Binding-site contacts:
Ligand atom C6 contacts residue LYS128 of chain 29.F at 4.3 Å.
Ligand atom C8 contacts residue PRO179 of chain 29.F at 4.4 Å (hydrophobic).
Ligand atom O5 contacts residue GLY126 of chain 29.F at 3.7 Å.
Ligand atom O4 contacts residue GLU127 of chain 29.F at 3.1 Å (salt-bridge).
Ligand atom C3 contacts residue GLU127 of chain 29.F at 3.6 Å.
Ligand atom C3 contacts residue ASN156 of chain 29.F at 3.6 Å.
Ligand atom C6 contacts residue GLU127 of chain 29.F at 3.8 Å.
Ligand atom N2 contacts residue ASN156 of chain 29.F at 2.5 Å (h-bond).
Ligand atom O3 contacts residue GLU127 of chain 29.F at 4.2 Å.
Ligand atom C2 contacts residue ASN156 of chain 29.F at 2.3 Å.
Ligand atom C4 contacts residue GLU127 of chain 29.F at 3.6 Å.
Ligand atom C1 contacts residue ASN156 of chain 29.F at 1.4 Å.
Ligand atom C7 contacts residue ASN156 of chain 29.F at 3.3 Å.
Ligand atom C1 contacts residue GLY126 of chain 29.F at 3.4 Å.
Ligand atom O5 contacts residue ASN156 of chain 29.F at 2.5 Å (h-bond).
Ligand atom C8 contacts residue ASN156 of chain 29.F at 4.2 Å.
Ligand atom C4 contacts residue ASN156 of chain 29.F at 4.2 Å.
Ligand atom O7 contacts residue ASN156 of chain 29.F at 3.2 Å (h-bond).
Ligand atom C5 contacts residue GLY126 of chain 29.F at 4.0 Å.
Ligand atom C5 contacts residue ASN156 of chain 29.F at 3.7 Å.
Ligand atom C5 contacts residue GLU127 of chain 29.F at 3.6 Å.

A small-molecule ligand and the protein it binds are described below.
Small molecule (SMILES): CC(=O)N[C@@H]1[C@@H](O)[C@H](O)[C@@H](CO)O[C@H]1O

Sequence of chain 29.F:
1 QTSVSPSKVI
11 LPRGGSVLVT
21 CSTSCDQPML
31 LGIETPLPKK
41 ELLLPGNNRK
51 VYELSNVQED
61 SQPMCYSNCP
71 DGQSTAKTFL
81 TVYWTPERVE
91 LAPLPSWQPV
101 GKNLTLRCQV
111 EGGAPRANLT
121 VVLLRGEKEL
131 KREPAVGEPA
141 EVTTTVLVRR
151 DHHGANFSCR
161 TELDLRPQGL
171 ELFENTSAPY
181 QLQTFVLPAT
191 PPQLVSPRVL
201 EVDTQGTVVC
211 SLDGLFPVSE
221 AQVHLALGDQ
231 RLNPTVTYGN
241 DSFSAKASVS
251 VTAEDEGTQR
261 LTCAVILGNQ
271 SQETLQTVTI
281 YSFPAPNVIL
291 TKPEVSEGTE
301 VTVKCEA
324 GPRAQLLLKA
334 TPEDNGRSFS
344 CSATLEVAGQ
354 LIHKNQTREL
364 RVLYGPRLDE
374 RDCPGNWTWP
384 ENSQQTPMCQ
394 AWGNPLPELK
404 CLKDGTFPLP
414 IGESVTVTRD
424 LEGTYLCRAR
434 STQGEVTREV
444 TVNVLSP